Sequence of chain 1.A:
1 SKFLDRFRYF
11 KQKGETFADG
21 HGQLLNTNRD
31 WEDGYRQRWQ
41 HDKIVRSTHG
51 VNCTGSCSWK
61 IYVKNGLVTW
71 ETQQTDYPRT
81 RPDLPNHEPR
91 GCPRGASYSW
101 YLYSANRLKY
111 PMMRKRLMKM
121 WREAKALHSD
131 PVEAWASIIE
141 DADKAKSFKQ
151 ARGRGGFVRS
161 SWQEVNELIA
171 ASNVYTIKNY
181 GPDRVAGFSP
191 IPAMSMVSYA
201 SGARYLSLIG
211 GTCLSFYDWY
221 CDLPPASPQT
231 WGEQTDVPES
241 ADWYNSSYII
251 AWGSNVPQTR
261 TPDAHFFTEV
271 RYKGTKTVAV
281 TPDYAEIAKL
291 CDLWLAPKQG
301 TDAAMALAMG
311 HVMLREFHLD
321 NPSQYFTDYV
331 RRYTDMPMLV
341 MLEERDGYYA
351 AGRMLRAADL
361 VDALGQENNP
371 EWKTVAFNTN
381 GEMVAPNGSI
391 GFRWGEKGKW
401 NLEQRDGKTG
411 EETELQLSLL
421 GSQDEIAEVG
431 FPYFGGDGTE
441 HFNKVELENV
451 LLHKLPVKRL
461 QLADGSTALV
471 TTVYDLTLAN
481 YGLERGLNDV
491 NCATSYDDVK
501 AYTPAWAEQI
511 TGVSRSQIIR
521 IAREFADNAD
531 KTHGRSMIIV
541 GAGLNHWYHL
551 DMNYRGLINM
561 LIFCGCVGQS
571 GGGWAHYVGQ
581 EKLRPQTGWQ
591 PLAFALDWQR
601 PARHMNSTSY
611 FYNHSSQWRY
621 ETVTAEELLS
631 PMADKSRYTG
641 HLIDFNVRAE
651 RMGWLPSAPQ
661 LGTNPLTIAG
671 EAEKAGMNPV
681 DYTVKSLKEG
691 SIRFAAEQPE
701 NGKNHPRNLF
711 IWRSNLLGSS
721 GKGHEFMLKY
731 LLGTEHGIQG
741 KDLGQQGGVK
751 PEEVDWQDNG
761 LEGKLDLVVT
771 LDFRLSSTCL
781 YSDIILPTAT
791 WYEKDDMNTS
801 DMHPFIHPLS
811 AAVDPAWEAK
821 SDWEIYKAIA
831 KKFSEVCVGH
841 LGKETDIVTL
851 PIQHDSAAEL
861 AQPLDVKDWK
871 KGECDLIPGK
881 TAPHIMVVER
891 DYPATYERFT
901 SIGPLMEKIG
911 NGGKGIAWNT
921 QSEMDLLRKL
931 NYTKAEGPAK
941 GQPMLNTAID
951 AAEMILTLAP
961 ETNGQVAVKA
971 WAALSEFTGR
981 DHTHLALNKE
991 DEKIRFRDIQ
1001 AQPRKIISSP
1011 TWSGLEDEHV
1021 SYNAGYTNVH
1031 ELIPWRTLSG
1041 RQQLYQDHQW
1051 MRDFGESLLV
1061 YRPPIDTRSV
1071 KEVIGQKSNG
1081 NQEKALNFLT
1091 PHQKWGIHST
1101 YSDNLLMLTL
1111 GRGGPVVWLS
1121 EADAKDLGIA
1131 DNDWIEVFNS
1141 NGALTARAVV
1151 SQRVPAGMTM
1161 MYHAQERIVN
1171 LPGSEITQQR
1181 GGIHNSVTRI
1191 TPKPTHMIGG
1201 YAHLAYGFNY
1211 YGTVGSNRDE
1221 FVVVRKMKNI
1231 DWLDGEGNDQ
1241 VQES

This protein binds this small molecule.
Small molecule (SMILES): Nc1nc2c(c(=O)[nH]1)N[C@@H](/C(S)=C(/S)[C@H](O)CO[P](=O)(O)O[P](=O)(O)OC[C@H]1O[C@@H](n3cnc4c(=O)[nH]c(N)nc43)[C@H](O)[C@@H]1O)C=N2

Binding-site contacts:
Ligand atom O6 contacts residue LYS794 of chain 1.A at 2.8 Å (salt-bridge).
Ligand atom N18 contacts residue ASN1185 of chain 1.A at 3.2 Å (h-bond).
Ligand atom N16 contacts residue THR1090 of chain 1.A at 3.0 Å (h-bond).
Ligand atom O1A contacts residue SER1099 of chain 1.A at 2.6 Å (h-bond).
Ligand atom S13 contacts residue 6MO1 of chain 1.F at 2.4 Å.
Ligand atom O2B contacts residue ASN715 of chain 1.A at 2.9 Å (h-bond).
Ligand atom O14 contacts residue HIS1092 of chain 1.A at 3.0 Å (h-bond).
Ligand atom N16 contacts residue ASN1185 of chain 1.A at 3.2 Å (h-bond).
Ligand atom S12 contacts residue ASN52 of chain 1.A at 3.1 Å (h-bond).
Ligand atom N7 contacts residue TRP791 of chain 1.A at 2.7 Å (h-bond).
Ligand atom S13 contacts residue MD11 of chain 1.E at 2.9 Å (h-bond).
Ligand atom N2 contacts residue LEU771 of chain 1.A at 2.9 Å (h-bond).
Ligand atom S13 contacts residue ASP222 of chain 1.A at 3.1 Å (salt-bridge).
Ligand atom N1 contacts residue ASP822 of chain 1.A at 2.7 Å (salt-bridge).
Ligand atom O2A contacts residue ILE1097 of chain 1.A at 3.2 Å (h-bond).
Ligand atom C1' contacts residue ASP772 of chain 1.A at 3.2 Å.
Ligand atom N17 contacts residue ASN1217 of chain 1.A at 3.1 Å (h-bond).
Ligand atom O14 contacts residue HIS546 of chain 1.A at 3.2 Å (h-bond).
Ligand atom S12 contacts residue 6MO1 of chain 1.F at 2.4 Å.
Ligand atom O2' contacts residue ARG774 of chain 1.A at 2.8 Å (salt-bridge).
Ligand atom O11 contacts residue SER719 of chain 1.A at 3.1 Å (h-bond).
Ligand atom O3' contacts residue ARG774 of chain 1.A at 3.0 Å (salt-bridge).
Ligand atom O11 contacts residue HIS1163 of chain 1.A at 2.7 Å (h-bond).
Ligand atom N3 contacts residue ARG713 of chain 1.A at 3.2 Å (salt-bridge).
Ligand atom O14 contacts residue THR1090 of chain 1.A at 3.2 Å (h-bond).
Ligand atom O3' contacts residue ASP772 of chain 1.A at 2.6 Å (salt-bridge).
Ligand atom O1A contacts residue SER719 of chain 1.A at 3.0 Å (h-bond).
Ligand atom N16 contacts residue ASN1217 of chain 1.A at 3.2 Å (h-bond).
Ligand atom S12 contacts residue MD11 of chain 1.E at 2.7 Å (h-bond).
Ligand atom S13 contacts residue HIS1092 of chain 1.A at 3.2 Å.
Ligand atom O4' contacts residue SER714 of chain 1.A at 3.2 Å (h-bond).
Ligand atom S12 contacts residue HIS1098 of chain 1.A at 3.0 Å.
Ligand atom N2 contacts residue ASP822 of chain 1.A at 2.8 Å (salt-bridge).
Ligand atom N17 contacts residue THR1090 of chain 1.A at 2.5 Å (h-bond).
Ligand atom O2A contacts residue THR1100 of chain 1.A at 2.8 Å (h-bond).
Ligand atom C17 contacts residue THR1090 of chain 1.A at 3.2 Å.
Ligand atom O2' contacts residue ASP772 of chain 1.A at 2.7 Å (salt-bridge).
Ligand atom O14 contacts residue ARG1218 of chain 1.A at 2.8 Å (salt-bridge).
Ligand atom O1B contacts residue TYR220 of chain 1.A at 2.6 Å (h-bond).
Ligand atom O2A contacts residue HIS1098 of chain 1.A at 3.1 Å.